Binding-site contacts:
Ligand atom O6 contacts residue BGC1 of chain 1.E at 3.1 Å (h-bond).
Ligand atom C5 contacts residue PHE70 of chain 1.A at 4.0 Å (hydrophobic).
Ligand atom C2 contacts residue PHE70 of chain 1.A at 3.9 Å (hydrophobic).
Ligand atom C4 contacts residue PHE70 of chain 1.A at 3.5 Å (hydrophobic).
Ligand atom C1 contacts residue TYR180 of chain 1.A at 1.4 Å (hydrophobic).
Ligand atom C3 contacts residue THR15 of chain 1.A at 3.7 Å.
Ligand atom C6 contacts residue BGC1 of chain 1.E at 3.6 Å.
Ligand atom O2 contacts residue 7WV1 of chain 1.G at 3.8 Å.
Ligand atom C3 contacts residue TYR180 of chain 1.A at 3.7 Å (hydrophobic).
Ligand atom O6 contacts residue TYR180 of chain 1.A at 4.1 Å.
Ligand atom C4 contacts residue TYR180 of chain 1.A at 4.1 Å (hydrophobic).
Ligand atom O2 contacts residue TYR13 of chain 1.A at 3.0 Å (h-bond).
Ligand atom O3 contacts residue PRO14 of chain 1.A at 2.7 Å (h-bond).
Ligand atom C3 contacts residue PHE70 of chain 1.A at 4.0 Å (hydrophobic).
Ligand atom O4 contacts residue LEU245 of chain 1.A at 3.9 Å.
Ligand atom C2 contacts residue TYR180 of chain 1.A at 2.4 Å (hydrophobic).
Ligand atom O4 contacts residue MET274 of chain 1.A at 4.0 Å.
Ligand atom O2 contacts residue PHE70 of chain 1.A at 4.0 Å.
Ligand atom C1 contacts residue THR15 of chain 1.A at 4.1 Å.
Ligand atom O5 contacts residue ILE76 of chain 1.A at 4.0 Å.
Ligand atom O2 contacts residue THR15 of chain 1.A at 3.3 Å.
Ligand atom C6 contacts residue SER273 of chain 1.A at 4.1 Å.
Ligand atom C3 contacts residue PRO14 of chain 1.A at 3.4 Å (hydrophobic).
Ligand atom C5 contacts residue BGC1 of chain 1.E at 4.0 Å.
Ligand atom C2 contacts residue TYR13 of chain 1.A at 4.0 Å (hydrophobic).
Ligand atom C1 contacts residue 7WV1 of chain 1.G at 4.0 Å.
Ligand atom C6 contacts residue PHE70 of chain 1.A at 3.9 Å (hydrophobic).
Ligand atom O2 contacts residue TYR180 of chain 1.A at 2.9 Å (h-bond).
Ligand atom O6 contacts residue TYR177 of chain 1.A at 3.5 Å.
Ligand atom C5 contacts residue TYR180 of chain 1.A at 3.4 Å (hydrophobic).
Ligand atom C2 contacts residue THR15 of chain 1.A at 3.9 Å.
Ligand atom C5 contacts residue MET274 of chain 1.A at 4.1 Å (hydrophobic).
Ligand atom C1 contacts residue MET274 of chain 1.A at 4.0 Å (hydrophobic).
Ligand atom O5 contacts residue TYR180 of chain 1.A at 2.1 Å (h-bond).
Ligand atom O5 contacts residue PHE70 of chain 1.A at 3.6 Å.
Ligand atom O3 contacts residue PHE70 of chain 1.A at 3.5 Å.
Ligand atom O6 contacts residue SER273 of chain 1.A at 2.9 Å (h-bond).
Ligand atom O2 contacts residue PRO14 of chain 1.A at 3.7 Å.
Ligand atom O6 contacts residue MET274 of chain 1.A at 4.1 Å.
Ligand atom O6 contacts residue ILE76 of chain 1.A at 3.6 Å.

This small molecule binds to this protein.
Small molecule (SMILES): OC[C@H]1O[C@@H](O[C@H]2[C@H](O)[C@@H](CO)OC[C@@H]2O)[C@H](O)[C@@H](O)[C@@H]1O

Sequence of chain 1.A:
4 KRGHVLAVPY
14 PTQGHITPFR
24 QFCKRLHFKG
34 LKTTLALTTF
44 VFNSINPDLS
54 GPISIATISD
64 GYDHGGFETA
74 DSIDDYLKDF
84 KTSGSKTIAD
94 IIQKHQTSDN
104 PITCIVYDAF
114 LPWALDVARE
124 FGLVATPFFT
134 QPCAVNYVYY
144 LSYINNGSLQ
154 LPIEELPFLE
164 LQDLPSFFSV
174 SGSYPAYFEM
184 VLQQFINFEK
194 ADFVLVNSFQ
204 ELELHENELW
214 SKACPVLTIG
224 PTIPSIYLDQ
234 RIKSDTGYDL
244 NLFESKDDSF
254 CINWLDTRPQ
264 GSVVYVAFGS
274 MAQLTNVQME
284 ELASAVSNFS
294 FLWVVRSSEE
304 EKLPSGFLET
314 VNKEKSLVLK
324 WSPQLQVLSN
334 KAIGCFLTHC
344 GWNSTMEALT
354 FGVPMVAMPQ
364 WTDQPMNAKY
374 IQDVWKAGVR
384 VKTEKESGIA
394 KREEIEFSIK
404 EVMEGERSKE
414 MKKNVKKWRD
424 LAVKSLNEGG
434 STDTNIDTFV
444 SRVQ